Binding-site contacts:
Ligand atom C18 contacts residue VAL26 of chain 1.A at 3.7 Å (hydrophobic).
Ligand atom N5 contacts residue GLU96 of chain 1.A at 2.7 Å (salt-bridge).
Ligand atom C26 contacts residue ALA39 of chain 1.A at 3.5 Å (hydrophobic).
Ligand atom N27 contacts residue THR152 of chain 1.A at 3.9 Å.
Ligand atom C29 contacts residue MET89 of chain 1.A at 3.4 Å (hydrophobic).
Ligand atom C19 contacts residue GLY24 of chain 1.A at 3.4 Å.
Ligand atom C11 contacts residue ASP153 of chain 1.A at 3.6 Å.
Ligand atom N27 contacts residue GLU90 of chain 1.A at 2.8 Å (salt-bridge).
Ligand atom N5 contacts residue MET142 of chain 1.A at 3.4 Å (h-bond).
Ligand atom N23 contacts residue LEU18 of chain 1.A at 4.0 Å.
Ligand atom C29 contacts residue THR152 of chain 1.A at 3.4 Å.
Ligand atom C19 contacts residue GLY21 of chain 1.A at 3.3 Å.
Ligand atom N27 contacts residue THR73 of chain 1.A at 3.9 Å.
Ligand atom C18 contacts residue LYS41 of chain 1.A at 3.7 Å.
Ligand atom C30 contacts residue MET89 of chain 1.A at 3.6 Å (hydrophobic).
Ligand atom N23 contacts residue PHE299 of chain 1.A at 3.7 Å.
Ligand atom C26 contacts residue GLU90 of chain 1.A at 3.7 Å.
Ligand atom C29 contacts residue THR73 of chain 1.A at 3.8 Å.
Ligand atom C20 contacts residue GLU96 of chain 1.A at 3.5 Å.
Ligand atom N25 contacts residue ALA92 of chain 1.A at 2.9 Å (h-bond).
Ligand atom C24 contacts residue ALA92 of chain 1.A at 3.7 Å (hydrophobic).
Ligand atom N5 contacts residue GLU139 of chain 1.A at 3.2 Å (salt-bridge).
Ligand atom C26 contacts residue ALA92 of chain 1.A at 3.8 Å (hydrophobic).
Ligand atom C29 contacts residue GLU90 of chain 1.A at 3.7 Å.
Ligand atom C24 contacts residue TYR91 of chain 1.A at 3.8 Å (hydrophobic).
Ligand atom C24 contacts residue ALA39 of chain 1.A at 4.0 Å (hydrophobic).
Ligand atom C24 contacts residue LEU18 of chain 1.A at 4.0 Å (hydrophobic).
Ligand atom C30 contacts residue THR152 of chain 1.A at 3.5 Å.
Ligand atom C3 contacts residue ASP153 of chain 1.A at 3.4 Å.
Ligand atom C9 contacts residue GLU96 of chain 1.A at 3.2 Å.
Ligand atom N25 contacts residue GLU90 of chain 1.A at 3.9 Å.
Ligand atom N27 contacts residue ALA39 of chain 1.A at 3.8 Å.
Ligand atom C31 contacts residue ALA39 of chain 1.A at 3.9 Å (hydrophobic).
Ligand atom N1 contacts residue VAL26 of chain 1.A at 4.0 Å.
Ligand atom C9 contacts residue ARG4 of chain 1.B at 3.4 Å.
Ligand atom N25 contacts residue ALA39 of chain 1.A at 3.6 Å.
Ligand atom N25 contacts residue TYR91 of chain 1.A at 3.8 Å.
Ligand atom C24 contacts residue PHE299 of chain 1.A at 3.8 Å (hydrophobic).
Ligand atom C19 contacts residue LYS20 of chain 1.A at 3.6 Å.
Ligand atom C4 contacts residue GLU96 of chain 1.A at 3.4 Å.

Sequence of chain 1.A:
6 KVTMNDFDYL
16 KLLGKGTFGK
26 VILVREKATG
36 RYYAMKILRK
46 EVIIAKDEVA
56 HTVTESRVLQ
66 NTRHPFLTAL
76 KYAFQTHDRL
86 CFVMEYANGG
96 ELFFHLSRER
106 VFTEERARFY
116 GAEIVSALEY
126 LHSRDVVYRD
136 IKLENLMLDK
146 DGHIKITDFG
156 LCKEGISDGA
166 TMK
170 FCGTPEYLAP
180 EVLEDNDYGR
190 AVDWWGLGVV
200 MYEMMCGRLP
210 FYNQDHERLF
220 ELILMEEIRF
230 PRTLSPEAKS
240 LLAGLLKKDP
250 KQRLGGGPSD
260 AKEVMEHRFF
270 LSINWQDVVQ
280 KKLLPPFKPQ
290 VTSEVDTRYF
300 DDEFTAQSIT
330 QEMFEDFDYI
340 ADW

The protein below binds the small molecule below.
Small molecule (SMILES): CC(C)(C)c1ccc(CC2([NH3+])CCN(c3ncnc4[nH]ccc34)CC2)cc1

Sequence of chain 1.B:
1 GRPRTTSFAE